This small molecule binds to this protein.
Small molecule (SMILES): C[C@H](O)CP(=O)(O)O

Sequence of chain 1.B:
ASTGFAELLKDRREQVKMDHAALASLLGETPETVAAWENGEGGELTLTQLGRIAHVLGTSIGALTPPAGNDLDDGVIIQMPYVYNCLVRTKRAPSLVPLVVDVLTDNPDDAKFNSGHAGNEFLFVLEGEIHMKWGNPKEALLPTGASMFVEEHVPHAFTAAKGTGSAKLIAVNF

Binding-site contacts:
Ligand atom O14 contacts residue TYR105 of chain 1.B at 4.2 Å.
Ligand atom O15 contacts residue GLU142 of chain 1.B at 4.1 Å.
Ligand atom O15 contacts residue ASN135 of chain 1.B at 3.7 Å.
Ligand atom O15 contacts residue HIS180 of chain 1.B at 3.3 Å (h-bond).
Ligand atom O15 contacts residue FE21 of chain 1.E at 2.1 Å.
Ligand atom O13 contacts residue HIS138 of chain 1.B at 4.1 Å.
Ligand atom P1 contacts residue ASN135 of chain 1.B at 4.4 Å.
Ligand atom C1 contacts residue PHE182 of chain 1.B at 3.8 Å (hydrophobic).
Ligand atom C1 contacts residue FE21 of chain 1.E at 4.0 Å.
Ligand atom P1 contacts residue TYR105 of chain 1.B at 4.3 Å.
Ligand atom O6 contacts residue LEU144 of chain 1.B at 4.5 Å.
Ligand atom C2 contacts residue TYR105 of chain 1.B at 4.2 Å (hydrophobic).
Ligand atom O14 contacts residue FE21 of chain 1.E at 4.2 Å.
Ligand atom C1 contacts residue LEU144 of chain 1.B at 3.8 Å (hydrophobic).
Ligand atom C1 contacts residue ALA195 of chain 1.B at 3.9 Å (hydrophobic).
Ligand atom C1 contacts residue GLU142 of chain 1.B at 3.2 Å.
Ligand atom O13 contacts residue TYR105 of chain 1.B at 3.7 Å.
Ligand atom O6 contacts residue FE21 of chain 1.E at 2.0 Å.
Ligand atom O6 contacts residue HIS138 of chain 1.B at 3.7 Å.
Ligand atom C2 contacts residue GLU142 of chain 1.B at 4.5 Å.
Ligand atom O6 contacts residue GLU142 of chain 1.B at 2.7 Å (salt-bridge).
Ligand atom C3 contacts residue GLU142 of chain 1.B at 3.5 Å.
Ligand atom O13 contacts residue LYS23 of chain 1.A at 3.6 Å.
Ligand atom P1 contacts residue HIS138 of chain 1.B at 4.0 Å.
Ligand atom C3 contacts residue FE21 of chain 1.E at 3.3 Å.
Ligand atom O13 contacts residue FE21 of chain 1.E at 4.3 Å.
Ligand atom C3 contacts residue HIS180 of chain 1.B at 4.2 Å.
Ligand atom O15 contacts residue HIS138 of chain 1.B at 2.7 Å.
Ligand atom C1 contacts residue VAL122 of chain 1.B at 4.5 Å (hydrophobic).
Ligand atom C2 contacts residue FE21 of chain 1.E at 3.7 Å.
Ligand atom O6 contacts residue PHE182 of chain 1.B at 4.0 Å.
Ligand atom C3 contacts residue PHE182 of chain 1.B at 3.9 Å (hydrophobic).
Ligand atom P1 contacts residue FE21 of chain 1.E at 3.4 Å.
Ligand atom O14 contacts residue ASN135 of chain 1.B at 3.6 Å.
Ligand atom O6 contacts residue HIS180 of chain 1.B at 3.0 Å (h-bond).

Sequence of chain 1.A:
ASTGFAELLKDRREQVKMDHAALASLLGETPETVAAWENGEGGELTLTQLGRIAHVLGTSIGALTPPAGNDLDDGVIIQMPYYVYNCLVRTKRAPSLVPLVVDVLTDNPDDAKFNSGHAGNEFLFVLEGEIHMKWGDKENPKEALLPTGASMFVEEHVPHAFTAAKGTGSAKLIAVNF